The small molecule below binds the protein below.
Small molecule (SMILES): C#Cc1cc(/C=C2\SC(=S)NC2=O)ccc1OC

Sequence of chain 1.D:
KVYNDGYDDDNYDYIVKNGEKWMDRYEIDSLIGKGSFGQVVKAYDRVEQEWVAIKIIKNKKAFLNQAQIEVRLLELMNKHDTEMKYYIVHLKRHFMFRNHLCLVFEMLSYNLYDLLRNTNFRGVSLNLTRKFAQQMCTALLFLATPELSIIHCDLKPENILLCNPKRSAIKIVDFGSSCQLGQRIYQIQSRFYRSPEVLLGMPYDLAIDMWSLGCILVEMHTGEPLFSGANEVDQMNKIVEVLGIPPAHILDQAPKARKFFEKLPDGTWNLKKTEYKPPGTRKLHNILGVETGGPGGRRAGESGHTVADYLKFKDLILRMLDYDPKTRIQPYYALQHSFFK

Binding-site contacts:
Ligand atom N12 contacts residue GLU79 of chain 1.D at 4.0 Å.
Ligand atom O14 contacts residue VAL182 of chain 1.D at 4.1 Å.
Ligand atom S11 contacts residue LYS64 of chain 1.D at 3.6 Å.
Ligand atom C01 contacts residue MET116 of chain 1.D at 4.0 Å (hydrophobic).
Ligand atom O02 contacts residue MET116 of chain 1.D at 3.5 Å (h-bond).
Ligand atom C01 contacts residue LEU117 of chain 1.D at 3.4 Å (hydrophobic).
Ligand atom O14 contacts residue PHE114 of chain 1.D at 3.1 Å.
Ligand atom C03 contacts residue ALA62 of chain 1.D at 3.6 Å (hydrophobic).
Ligand atom C13 contacts residue LYS64 of chain 1.D at 3.8 Å.
Ligand atom C17 contacts residue ILE41 of chain 1.D at 3.6 Å (hydrophobic).
Ligand atom C15 contacts residue GLU115 of chain 1.D at 4.0 Å.
Ligand atom C03 contacts residue LEU117 of chain 1.D at 4.1 Å (hydrophobic).
Ligand atom C15 contacts residue ALA62 of chain 1.D at 3.8 Å (hydrophobic).
Ligand atom N12 contacts residue ASP183 of chain 1.D at 3.1 Å.
Ligand atom C13 contacts residue ASP183 of chain 1.D at 3.3 Å.
Ligand atom C10 contacts residue LYS64 of chain 1.D at 3.3 Å.
Ligand atom C13 contacts residue PHE114 of chain 1.D at 3.9 Å (hydrophobic).
Ligand atom O14 contacts residue ASP183 of chain 1.D at 3.1 Å (salt-bridge).
Ligand atom C01 contacts residue SER118 of chain 1.D at 3.2 Å.
Ligand atom C15 contacts residue PHE114 of chain 1.D at 3.9 Å (hydrophobic).
Ligand atom O14 contacts residue LYS64 of chain 1.D at 3.9 Å.
Ligand atom C13 contacts residue VAL182 of chain 1.D at 3.9 Å (hydrophobic).
Ligand atom S11 contacts residue PHE46 of chain 1.D at 3.7 Å.
Ligand atom N12 contacts residue LYS64 of chain 1.D at 2.9 Å (salt-bridge).
Ligand atom C16 contacts residue LEU117 of chain 1.D at 3.9 Å (hydrophobic).
Ligand atom C04 contacts residue LEU170 of chain 1.D at 3.8 Å (hydrophobic).
Ligand atom C10 contacts residue ASP183 of chain 1.D at 3.8 Å.
Ligand atom S11 contacts residue ASP183 of chain 1.D at 3.7 Å.
Ligand atom C07 contacts residue PHE114 of chain 1.D at 3.9 Å (hydrophobic).
Ligand atom C03 contacts residue LEU170 of chain 1.D at 4.0 Å (hydrophobic).
Ligand atom C18 contacts residue ILE41 of chain 1.D at 3.5 Å (hydrophobic).
Ligand atom C07 contacts residue VAL182 of chain 1.D at 3.9 Å (hydrophobic).
Ligand atom C16 contacts residue ALA62 of chain 1.D at 3.4 Å (hydrophobic).
Ligand atom C16 contacts residue GLU115 of chain 1.D at 3.6 Å.
Ligand atom O02 contacts residue LEU117 of chain 1.D at 3.3 Å (h-bond).
Ligand atom O14 contacts residue GLU79 of chain 1.D at 3.6 Å.
Ligand atom O02 contacts residue ALA62 of chain 1.D at 4.0 Å.
Ligand atom C05 contacts residue LEU170 of chain 1.D at 3.9 Å (hydrophobic).
Ligand atom O14 contacts residue VAL98 of chain 1.D at 4.0 Å.
Ligand atom C08 contacts residue VAL182 of chain 1.D at 3.8 Å (hydrophobic).